Sequence of chain 6.T:
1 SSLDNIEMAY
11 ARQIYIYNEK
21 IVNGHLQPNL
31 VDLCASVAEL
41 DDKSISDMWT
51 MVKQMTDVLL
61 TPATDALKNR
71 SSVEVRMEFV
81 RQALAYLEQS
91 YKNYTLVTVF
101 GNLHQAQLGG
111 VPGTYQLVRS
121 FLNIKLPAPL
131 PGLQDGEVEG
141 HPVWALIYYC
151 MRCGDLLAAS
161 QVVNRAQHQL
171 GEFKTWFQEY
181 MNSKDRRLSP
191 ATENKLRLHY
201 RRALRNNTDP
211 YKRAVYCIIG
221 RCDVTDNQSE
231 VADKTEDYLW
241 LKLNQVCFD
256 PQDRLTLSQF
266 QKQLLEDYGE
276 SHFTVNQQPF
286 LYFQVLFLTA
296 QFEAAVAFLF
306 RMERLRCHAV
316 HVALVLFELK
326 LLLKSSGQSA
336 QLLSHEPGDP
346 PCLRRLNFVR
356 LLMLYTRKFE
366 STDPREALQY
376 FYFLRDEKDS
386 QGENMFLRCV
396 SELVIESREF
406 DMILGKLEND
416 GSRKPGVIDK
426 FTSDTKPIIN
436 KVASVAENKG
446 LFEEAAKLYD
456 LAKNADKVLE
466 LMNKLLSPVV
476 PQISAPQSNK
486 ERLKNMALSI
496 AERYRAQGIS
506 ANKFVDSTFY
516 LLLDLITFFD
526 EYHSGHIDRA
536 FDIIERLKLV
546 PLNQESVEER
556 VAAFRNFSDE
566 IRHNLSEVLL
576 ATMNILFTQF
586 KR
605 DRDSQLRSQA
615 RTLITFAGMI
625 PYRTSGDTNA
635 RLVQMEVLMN

The small molecule below binds the protein below.
Small molecule (SMILES): CC[C@H](C)[C@H](NC(=O)[C@H](CO)NC(=O)[C@H](CCCN=C(N)N)NC(=O)[C@@H](NC(=O)[C@@H]1CCCN1C(=O)[C@@H]1CCCN1C(=O)[C@H](C)N)C(C)C)C(=O)N[C@H](C=O)Cc1ccc(O)cc1

Binding-site contacts:
Ligand atom N contacts residue THR235 of chain 6.T at 3.5 Å (h-bond).
Ligand atom CB contacts residue TYR238 of chain 6.T at 3.6 Å (hydrophobic).
Ligand atom N contacts residue THR235 of chain 6.T at 3.9 Å.
Ligand atom O contacts residue HIS277 of chain 6.T at 3.4 Å.
Ligand atom CG contacts residue ASP233 of chain 6.T at 3.0 Å.
Ligand atom CG2 contacts residue PHE278 of chain 6.T at 3.7 Å (hydrophobic).
Ligand atom N contacts residue ASN227 of chain 6.T at 3.0 Å (h-bond).
Ligand atom CG contacts residue LYS234 of chain 6.T at 3.3 Å.
Ligand atom C contacts residue THR235 of chain 6.T at 3.6 Å.
Ligand atom O contacts residue TYR94 of chain 6.T at 2.9 Å.
Ligand atom C contacts residue THR235 of chain 6.T at 3.6 Å.
Ligand atom CG1 contacts residue VAL280 of chain 6.T at 4.0 Å (hydrophobic).
Ligand atom CG2 contacts residue GLU236 of chain 6.T at 3.3 Å.
Ligand atom CG contacts residue HIS277 of chain 6.T at 3.8 Å.
Ligand atom CD contacts residue HIS277 of chain 6.T at 3.9 Å.
Ligand atom CG contacts residue TYR273 of chain 6.T at 3.6 Å (hydrophobic).
Ligand atom N contacts residue TYR273 of chain 6.T at 3.9 Å.
Ligand atom C contacts residue ASN227 of chain 6.T at 3.5 Å.
Ligand atom CB contacts residue LEU286 of chain 6.T at 3.9 Å (hydrophobic).
Ligand atom CA contacts residue ASN227 of chain 6.T at 3.7 Å.
Ligand atom CD contacts residue TYR273 of chain 6.T at 3.3 Å (hydrophobic).
Ligand atom CG2 contacts residue LEU286 of chain 6.T at 3.7 Å (hydrophobic).
Ligand atom CG1 contacts residue TYR94 of chain 6.T at 3.8 Å (hydrophobic).
Ligand atom CG2 contacts residue HIS277 of chain 6.T at 3.3 Å.
Ligand atom O contacts residue LEU286 of chain 6.T at 3.2 Å.
Ligand atom C contacts residue TYR94 of chain 6.T at 4.0 Å (hydrophobic).
Ligand atom O contacts residue THR235 of chain 6.T at 3.0 Å (h-bond).
Ligand atom CB contacts residue ASP233 of chain 6.T at 3.0 Å.
Ligand atom CA contacts residue THR235 of chain 6.T at 3.6 Å.
Ligand atom O contacts residue ASN227 of chain 6.T at 3.6 Å.
Ligand atom CG2 contacts residue ASN281 of chain 6.T at 3.6 Å.
Ligand atom O contacts residue THR235 of chain 6.T at 3.1 Å (h-bond).
Ligand atom C contacts residue ASN281 of chain 6.T at 3.8 Å.
Ligand atom CD1 contacts residue TYR94 of chain 6.T at 3.5 Å (hydrophobic).
Ligand atom C contacts residue THR235 of chain 6.T at 3.6 Å.
Ligand atom O contacts residue ASN281 of chain 6.T at 2.6 Å (h-bond).
Ligand atom CB contacts residue HIS277 of chain 6.T at 3.7 Å.
Ligand atom C contacts residue LEU286 of chain 6.T at 3.8 Å (hydrophobic).
Ligand atom O contacts residue LYS234 of chain 6.T at 3.6 Å.
Ligand atom CD1 contacts residue TYR91 of chain 6.T at 3.9 Å (hydrophobic).